Sequence of chain 1.A:
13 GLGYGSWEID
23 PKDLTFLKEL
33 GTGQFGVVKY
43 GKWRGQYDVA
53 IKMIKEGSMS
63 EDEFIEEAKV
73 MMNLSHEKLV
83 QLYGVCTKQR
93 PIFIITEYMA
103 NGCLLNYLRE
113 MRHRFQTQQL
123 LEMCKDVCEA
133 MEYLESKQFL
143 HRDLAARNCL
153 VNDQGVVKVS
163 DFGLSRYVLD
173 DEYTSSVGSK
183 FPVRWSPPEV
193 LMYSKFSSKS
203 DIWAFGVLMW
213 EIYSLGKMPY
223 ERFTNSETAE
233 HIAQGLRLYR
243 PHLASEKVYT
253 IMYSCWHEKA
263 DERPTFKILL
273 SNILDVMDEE

This protein binds this small molecule.
Small molecule (SMILES): O=c1[nH]nc(-c2nc3ccccc3[nH]2)[nH]1

Binding-site contacts:
Ligand atom O1 contacts residue ALA52 of chain 1.A at 4.0 Å.
Ligand atom N5 contacts residue TYR100 of chain 1.A at 3.9 Å.
Ligand atom C9 contacts residue LEU32 of chain 1.A at 3.9 Å (hydrophobic).
Ligand atom C15 contacts residue LEU32 of chain 1.A at 4.0 Å (hydrophobic).
Ligand atom C9 contacts residue MET101 of chain 1.A at 3.9 Å (hydrophobic).
Ligand atom N3 contacts residue TYR100 of chain 1.A at 4.0 Å.
Ligand atom O1 contacts residue LEU152 of chain 1.A at 3.7 Å.
Ligand atom C9 contacts residue LEU152 of chain 1.A at 4.0 Å (hydrophobic).
Ligand atom C14 contacts residue GLY104 of chain 1.A at 3.6 Å.
Ligand atom C12 contacts residue LEU32 of chain 1.A at 3.8 Å (hydrophobic).
Ligand atom C2 contacts residue GLU99 of chain 1.A at 3.8 Å.
Ligand atom N3 contacts residue THR98 of chain 1.A at 3.7 Å.
Ligand atom N3 contacts residue GLU99 of chain 1.A at 2.8 Å (salt-bridge).
Ligand atom N7 contacts residue ALA52 of chain 1.A at 3.9 Å.
Ligand atom O1 contacts residue LYS54 of chain 1.A at 3.6 Å.
Ligand atom C13 contacts residue GLY104 of chain 1.A at 4.0 Å.
Ligand atom C2 contacts residue LEU152 of chain 1.A at 3.3 Å (hydrophobic).
Ligand atom O1 contacts residue THR98 of chain 1.A at 2.7 Å (h-bond).
Ligand atom N3 contacts residue MET101 of chain 1.A at 3.8 Å.
Ligand atom N17 contacts residue LEU32 of chain 1.A at 3.8 Å.
Ligand atom C13 contacts residue LEU32 of chain 1.A at 3.5 Å (hydrophobic).
Ligand atom N17 contacts residue MET101 of chain 1.A at 2.7 Å (h-bond).
Ligand atom N7 contacts residue LEU152 of chain 1.A at 3.4 Å.
Ligand atom C2 contacts residue THR98 of chain 1.A at 3.4 Å.
Ligand atom N5 contacts residue LEU152 of chain 1.A at 3.9 Å.
Ligand atom N3 contacts residue LEU152 of chain 1.A at 3.6 Å.
Ligand atom C2 contacts residue ALA52 of chain 1.A at 3.5 Å (hydrophobic).
Ligand atom N3 contacts residue ALA52 of chain 1.A at 3.3 Å.
Ligand atom N5 contacts residue MET101 of chain 1.A at 3.1 Å (h-bond).
Ligand atom C15 contacts residue GLY104 of chain 1.A at 3.4 Å.
Ligand atom N5 contacts residue GLU99 of chain 1.A at 3.6 Å.
Ligand atom C6 contacts residue LEU152 of chain 1.A at 3.7 Å (hydrophobic).
Ligand atom C15 contacts residue MET101 of chain 1.A at 3.6 Å (hydrophobic).
Ligand atom C16 contacts residue MET101 of chain 1.A at 3.4 Å (hydrophobic).
Ligand atom C11 contacts residue LEU32 of chain 1.A at 3.8 Å (hydrophobic).
Ligand atom N5 contacts residue ALA52 of chain 1.A at 3.7 Å.
Ligand atom C15 contacts residue ALA102 of chain 1.A at 3.7 Å (hydrophobic).
Ligand atom C16 contacts residue LEU32 of chain 1.A at 3.9 Å (hydrophobic).
Ligand atom C6 contacts residue ALA52 of chain 1.A at 4.0 Å (hydrophobic).
Ligand atom C16 contacts residue GLY104 of chain 1.A at 3.6 Å.